A small-molecule ligand and the protein it binds are described below.
Small molecule (SMILES): C[C@H]1C[C@@H](CO)C[C@@H](CN)C1

Binding-site contacts:
Ligand atom C8 contacts residue HIS525 of chain 1.A at 3.9 Å.
Ligand atom C7 contacts residue PHE388 of chain 1.A at 4.2 Å (hydrophobic).
Ligand atom O11 contacts residue HIS525 of chain 1.A at 4.3 Å.
Ligand atom C7 contacts residue LEU409 of chain 1.A at 4.0 Å (hydrophobic).
Ligand atom C7 contacts residue TYR384 of chain 1.A at 3.9 Å (hydrophobic).
Ligand atom C5 contacts residue PHE268 of chain 1.A at 3.8 Å (hydrophobic).
Ligand atom C9 contacts residue TRP526 of chain 1.A at 4.3 Å (hydrophobic).
Ligand atom C5 contacts residue TYR384 of chain 1.A at 4.2 Å (hydrophobic).
Ligand atom C8 contacts residue PHE268 of chain 1.A at 3.6 Å (hydrophobic).
Ligand atom C8 contacts residue SO41 of chain 1.D at 4.2 Å.
Ligand atom C1 contacts residue TYR384 of chain 1.A at 3.6 Å (hydrophobic).
Ligand atom N10 contacts residue ASP336 of chain 1.A at 2.8 Å (salt-bridge).
Ligand atom C2 contacts residue LEU409 of chain 1.A at 4.3 Å (hydrophobic).
Ligand atom N10 contacts residue TYR384 of chain 1.A at 2.8 Å (h-bond).
Ligand atom C3 contacts residue HIS525 of chain 1.A at 3.6 Å.
Ligand atom C8 contacts residue TYR384 of chain 1.A at 3.9 Å (hydrophobic).
Ligand atom C1 contacts residue TYR467 of chain 1.A at 3.7 Å (hydrophobic).
Ligand atom C8 contacts residue TYR467 of chain 1.A at 3.0 Å (hydrophobic).
Ligand atom N10 contacts residue HIS525 of chain 1.A at 4.2 Å.
Ligand atom C1 contacts residue PHE268 of chain 1.A at 4.1 Å (hydrophobic).
Ligand atom C9 contacts residue VAL499 of chain 1.A at 4.0 Å (hydrophobic).
Ligand atom O11 contacts residue TRP526 of chain 1.A at 4.0 Å.
Ligand atom C6 contacts residue HIS525 of chain 1.A at 3.9 Å.
Ligand atom C8 contacts residue ASP336 of chain 1.A at 3.0 Å.
Ligand atom C5 contacts residue TYR467 of chain 1.A at 4.0 Å (hydrophobic).
Ligand atom N10 contacts residue TYR467 of chain 1.A at 2.7 Å (h-bond).
Ligand atom N10 contacts residue SO41 of chain 1.D at 3.1 Å (h-bond).
Ligand atom C5 contacts residue HIS525 of chain 1.A at 3.9 Å.
Ligand atom C9 contacts residue HIS525 of chain 1.A at 3.9 Å.
Ligand atom C7 contacts residue LEU429 of chain 1.A at 4.2 Å (hydrophobic).
Ligand atom C5 contacts residue TRP526 of chain 1.A at 4.5 Å (hydrophobic).
Ligand atom C5 contacts residue ASP336 of chain 1.A at 4.2 Å.
Ligand atom C6 contacts residue TRP526 of chain 1.A at 3.9 Å (hydrophobic).
Ligand atom C4 contacts residue LEU409 of chain 1.A at 4.0 Å (hydrophobic).
Ligand atom C7 contacts residue MET420 of chain 1.A at 4.3 Å (hydrophobic).
Ligand atom C2 contacts residue MET420 of chain 1.A at 4.2 Å (hydrophobic).

Sequence of chain 1.A:
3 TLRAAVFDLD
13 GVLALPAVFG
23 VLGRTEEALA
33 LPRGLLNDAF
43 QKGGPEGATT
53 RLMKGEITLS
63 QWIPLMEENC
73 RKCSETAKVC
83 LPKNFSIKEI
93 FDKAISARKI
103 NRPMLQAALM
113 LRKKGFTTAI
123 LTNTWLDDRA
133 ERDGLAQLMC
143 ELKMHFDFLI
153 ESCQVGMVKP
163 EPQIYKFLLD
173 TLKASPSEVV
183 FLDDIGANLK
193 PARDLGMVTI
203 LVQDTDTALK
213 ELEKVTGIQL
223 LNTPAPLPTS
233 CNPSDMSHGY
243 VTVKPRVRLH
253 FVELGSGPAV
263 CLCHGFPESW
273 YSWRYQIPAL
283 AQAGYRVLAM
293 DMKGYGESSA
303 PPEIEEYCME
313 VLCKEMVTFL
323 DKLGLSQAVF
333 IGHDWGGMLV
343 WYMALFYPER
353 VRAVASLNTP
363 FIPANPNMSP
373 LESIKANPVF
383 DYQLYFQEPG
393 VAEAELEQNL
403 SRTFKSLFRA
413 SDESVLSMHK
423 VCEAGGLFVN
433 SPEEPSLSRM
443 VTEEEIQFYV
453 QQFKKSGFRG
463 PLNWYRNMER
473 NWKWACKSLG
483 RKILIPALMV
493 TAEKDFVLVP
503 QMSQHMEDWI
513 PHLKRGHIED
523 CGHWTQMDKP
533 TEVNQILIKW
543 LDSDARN